Sequence of chain 1.A:
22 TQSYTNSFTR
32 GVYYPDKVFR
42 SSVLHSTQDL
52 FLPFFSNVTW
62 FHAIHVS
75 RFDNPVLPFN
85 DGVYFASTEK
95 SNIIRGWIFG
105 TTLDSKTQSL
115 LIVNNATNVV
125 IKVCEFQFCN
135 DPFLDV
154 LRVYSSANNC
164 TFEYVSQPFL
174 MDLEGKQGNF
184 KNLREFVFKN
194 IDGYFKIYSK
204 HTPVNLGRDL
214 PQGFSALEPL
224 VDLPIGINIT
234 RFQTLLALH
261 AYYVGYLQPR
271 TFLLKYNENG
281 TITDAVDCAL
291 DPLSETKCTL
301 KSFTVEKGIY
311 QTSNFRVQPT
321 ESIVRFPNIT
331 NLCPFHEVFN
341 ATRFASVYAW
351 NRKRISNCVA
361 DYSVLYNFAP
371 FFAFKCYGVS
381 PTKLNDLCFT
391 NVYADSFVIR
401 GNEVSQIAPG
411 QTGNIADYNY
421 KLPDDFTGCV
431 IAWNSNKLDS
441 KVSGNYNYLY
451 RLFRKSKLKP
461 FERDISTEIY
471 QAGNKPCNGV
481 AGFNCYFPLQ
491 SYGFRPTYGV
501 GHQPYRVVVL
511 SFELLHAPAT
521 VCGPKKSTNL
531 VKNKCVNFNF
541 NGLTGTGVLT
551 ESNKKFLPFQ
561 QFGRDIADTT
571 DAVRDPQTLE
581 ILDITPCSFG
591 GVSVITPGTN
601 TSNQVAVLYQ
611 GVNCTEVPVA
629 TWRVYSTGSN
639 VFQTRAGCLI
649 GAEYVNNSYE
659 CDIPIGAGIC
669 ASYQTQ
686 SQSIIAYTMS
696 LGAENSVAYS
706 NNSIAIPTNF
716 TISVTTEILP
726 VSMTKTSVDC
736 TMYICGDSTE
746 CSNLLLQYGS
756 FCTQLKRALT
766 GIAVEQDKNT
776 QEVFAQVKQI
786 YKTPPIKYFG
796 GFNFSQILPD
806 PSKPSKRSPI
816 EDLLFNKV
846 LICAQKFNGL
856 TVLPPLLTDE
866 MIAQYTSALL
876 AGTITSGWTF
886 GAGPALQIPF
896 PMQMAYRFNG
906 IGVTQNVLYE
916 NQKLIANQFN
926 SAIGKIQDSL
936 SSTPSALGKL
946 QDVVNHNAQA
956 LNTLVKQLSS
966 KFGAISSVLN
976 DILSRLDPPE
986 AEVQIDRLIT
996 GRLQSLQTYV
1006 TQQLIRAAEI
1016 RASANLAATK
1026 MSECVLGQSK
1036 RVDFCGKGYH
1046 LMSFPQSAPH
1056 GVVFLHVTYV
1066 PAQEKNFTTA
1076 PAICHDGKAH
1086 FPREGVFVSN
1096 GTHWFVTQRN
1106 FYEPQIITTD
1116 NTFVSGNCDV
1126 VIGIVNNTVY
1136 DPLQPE

A small-molecule ligand and the protein it binds are described below.
Small molecule (SMILES): CC(=O)N[C@@H]1[C@@H](O)[C@H](O)[C@@H](CO)O[C@H]1O

Binding-site contacts:
Ligand atom C1 contacts residue ASN340 of chain 1.A at 1.4 Å.
Ligand atom C7 contacts residue ASN340 of chain 1.A at 3.1 Å.
Ligand atom C8 contacts residue ASN340 of chain 1.A at 4.3 Å.
Ligand atom C2 contacts residue ASN340 of chain 1.A at 2.5 Å.
Ligand atom C3 contacts residue ASN340 of chain 1.A at 3.8 Å.
Ligand atom N2 contacts residue ASN340 of chain 1.A at 2.9 Å (h-bond).
Ligand atom C8 contacts residue HIS336 of chain 1.A at 4.0 Å.
Ligand atom C5 contacts residue ASN340 of chain 1.A at 3.7 Å.
Ligand atom O7 contacts residue ASN340 of chain 1.A at 2.8 Å (h-bond).
Ligand atom O7 contacts residue HIS336 of chain 1.A at 2.3 Å (h-bond).
Ligand atom C4 contacts residue ASN340 of chain 1.A at 4.2 Å.
Ligand atom O5 contacts residue ASN340 of chain 1.A at 2.4 Å (h-bond).
Ligand atom C7 contacts residue HIS336 of chain 1.A at 3.4 Å.